Sequence of chain 1.B:
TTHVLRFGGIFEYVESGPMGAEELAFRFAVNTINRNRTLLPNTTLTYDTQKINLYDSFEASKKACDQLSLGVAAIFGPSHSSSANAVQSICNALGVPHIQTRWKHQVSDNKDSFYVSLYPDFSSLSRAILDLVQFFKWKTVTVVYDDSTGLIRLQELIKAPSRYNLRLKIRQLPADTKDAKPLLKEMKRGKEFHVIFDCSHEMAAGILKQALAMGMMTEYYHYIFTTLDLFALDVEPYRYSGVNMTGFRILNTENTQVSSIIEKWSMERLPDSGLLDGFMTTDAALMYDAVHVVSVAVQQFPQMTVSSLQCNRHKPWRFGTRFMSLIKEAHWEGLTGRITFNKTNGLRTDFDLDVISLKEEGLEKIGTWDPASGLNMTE

Binding-site contacts:
Ligand atom N2 contacts residue ASN36 of chain 1.B at 2.5 Å (h-bond).
Ligand atom C4 contacts residue ASN36 of chain 1.B at 4.1 Å.
Ligand atom O7 contacts residue ASN36 of chain 1.B at 4.2 Å.
Ligand atom N2 contacts residue LEU39 of chain 1.B at 4.4 Å.
Ligand atom O5 contacts residue ASN36 of chain 1.B at 2.4 Å (h-bond).
Ligand atom C5 contacts residue ASN36 of chain 1.B at 3.6 Å.
Ligand atom O6 contacts residue ASN36 of chain 1.B at 4.0 Å.
Ligand atom C2 contacts residue THR38 of chain 1.B at 4.1 Å.
Ligand atom C7 contacts residue THR38 of chain 1.B at 4.4 Å.
Ligand atom C3 contacts residue ASN36 of chain 1.B at 3.6 Å.
Ligand atom C1 contacts residue ASN36 of chain 1.B at 1.4 Å.
Ligand atom C7 contacts residue LEU39 of chain 1.B at 4.3 Å (hydrophobic).
Ligand atom C2 contacts residue ASN36 of chain 1.B at 2.4 Å.
Ligand atom C7 contacts residue TRP337 of chain 1.B at 4.2 Å (hydrophobic).
Ligand atom C6 contacts residue ASN36 of chain 1.B at 4.0 Å.
Ligand atom C7 contacts residue ASN36 of chain 1.B at 3.8 Å.
Ligand atom C8 contacts residue TRP337 of chain 1.B at 3.5 Å (hydrophobic).
Ligand atom O7 contacts residue THR38 of chain 1.B at 3.8 Å.
Ligand atom O7 contacts residue LEU39 of chain 1.B at 3.7 Å.

This small molecule binds to this protein.
Small molecule (SMILES): CC(=O)N[C@@H]1[C@@H](O)[C@H](O)[C@@H](CO)O[C@H]1O